Sequence of chain 1.G:
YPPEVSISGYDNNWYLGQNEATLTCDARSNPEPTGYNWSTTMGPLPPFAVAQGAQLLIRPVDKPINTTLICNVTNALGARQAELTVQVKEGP

Binding-site contacts:
Ligand atom N2 contacts residue ASN66 of chain 1.G at 2.8 Å (h-bond).
Ligand atom N2 contacts residue PRO64 of chain 1.G at 4.3 Å.
Ligand atom C7 contacts residue ASN66 of chain 1.G at 4.0 Å.
Ligand atom C4 contacts residue ASN66 of chain 1.G at 4.0 Å.
Ligand atom N2 contacts residue ILE65 of chain 1.G at 4.4 Å.
Ligand atom C8 contacts residue PRO64 of chain 1.G at 3.4 Å (hydrophobic).
Ligand atom C8 contacts residue GLN87 of chain 1.G at 4.5 Å.
Ligand atom C5 contacts residue ASN66 of chain 1.G at 3.5 Å.
Ligand atom C3 contacts residue ASN66 of chain 1.G at 3.6 Å.
Ligand atom O7 contacts residue PRO64 of chain 1.G at 3.9 Å.
Ligand atom C7 contacts residue PRO64 of chain 1.G at 3.8 Å (hydrophobic).
Ligand atom C2 contacts residue ASN66 of chain 1.G at 2.2 Å.
Ligand atom O5 contacts residue ASN66 of chain 1.G at 2.2 Å (h-bond).
Ligand atom O7 contacts residue ASN66 of chain 1.G at 4.3 Å.
Ligand atom C1 contacts residue ASN66 of chain 1.G at 1.4 Å.

A protein and the small-molecule ligand that binds it are described below.
Small molecule (SMILES): CC(=O)N[C@H]1[C@H](O[C@H]2[C@H](O)[C@@H](NC(C)=O)CO[C@@H]2CO[C@@H]2O[C@@H](C)[C@@H](O)[C@@H](O)[C@@H]2O)O[C@H](CO)[C@@H](O[C@@H]2O[C@H](CO)[C@@H](O)[C@H](O)[C@@H]2O)[C@@H]1O